Sequence of chain 1.A:
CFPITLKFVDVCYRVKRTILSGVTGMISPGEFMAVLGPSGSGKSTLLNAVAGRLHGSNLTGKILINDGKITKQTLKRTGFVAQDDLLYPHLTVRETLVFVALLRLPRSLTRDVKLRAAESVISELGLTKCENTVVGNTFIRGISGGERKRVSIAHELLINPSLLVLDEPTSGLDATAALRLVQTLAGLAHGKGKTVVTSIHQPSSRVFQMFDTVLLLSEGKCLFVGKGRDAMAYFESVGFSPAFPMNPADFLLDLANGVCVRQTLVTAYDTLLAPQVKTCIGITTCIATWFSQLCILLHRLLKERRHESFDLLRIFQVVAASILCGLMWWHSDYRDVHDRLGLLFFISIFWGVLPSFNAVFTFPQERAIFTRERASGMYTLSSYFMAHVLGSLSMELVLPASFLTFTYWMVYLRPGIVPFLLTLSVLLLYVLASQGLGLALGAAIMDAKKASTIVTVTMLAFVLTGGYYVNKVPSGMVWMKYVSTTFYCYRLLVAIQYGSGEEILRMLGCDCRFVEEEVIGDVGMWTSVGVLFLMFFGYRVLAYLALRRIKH

Sequence of chain 1.B:
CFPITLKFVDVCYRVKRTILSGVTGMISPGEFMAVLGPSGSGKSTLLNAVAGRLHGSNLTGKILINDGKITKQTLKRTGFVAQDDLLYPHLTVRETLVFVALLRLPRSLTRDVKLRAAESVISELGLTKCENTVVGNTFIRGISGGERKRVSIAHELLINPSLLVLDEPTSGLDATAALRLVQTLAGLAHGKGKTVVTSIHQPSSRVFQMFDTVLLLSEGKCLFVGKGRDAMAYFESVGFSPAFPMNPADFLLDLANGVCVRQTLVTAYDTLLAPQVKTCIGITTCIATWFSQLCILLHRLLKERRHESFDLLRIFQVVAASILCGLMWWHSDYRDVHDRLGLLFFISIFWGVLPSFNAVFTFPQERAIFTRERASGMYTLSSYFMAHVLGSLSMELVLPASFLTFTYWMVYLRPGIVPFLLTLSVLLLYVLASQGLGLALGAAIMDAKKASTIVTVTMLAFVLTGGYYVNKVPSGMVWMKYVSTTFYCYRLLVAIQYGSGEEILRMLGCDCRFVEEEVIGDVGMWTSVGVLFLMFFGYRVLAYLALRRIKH

Binding-site contacts:
Ligand atom CAB contacts residue VAL559 of chain 1.A at 3.1 Å (hydrophobic).
Ligand atom OAH contacts residue ARG410 of chain 1.B at 4.0 Å.
Ligand atom CAI contacts residue Y011 of chain 1.D at 3.8 Å.
Ligand atom CAA contacts residue LEU560 of chain 1.A at 3.2 Å (hydrophobic).
Ligand atom CAO contacts residue Y011 of chain 1.D at 3.6 Å.
Ligand atom CAA contacts residue PHE442 of chain 1.B at 4.1 Å (hydrophobic).
Ligand atom CAD contacts residue GLN413 of chain 1.B at 2.7 Å.
Ligand atom CAE contacts residue LEU556 of chain 1.A at 3.6 Å (hydrophobic).
Ligand atom CAV contacts residue Y011 of chain 1.D at 3.3 Å.
Ligand atom CAL contacts residue GLN413 of chain 1.B at 4.1 Å.
Ligand atom CAD contacts residue THR552 of chain 1.A at 3.5 Å.
Ligand atom CAT contacts residue VAL449 of chain 1.B at 3.5 Å (hydrophobic).
Ligand atom CAB contacts residue ILE445 of chain 1.A at 3.6 Å (hydrophobic).
Ligand atom CAM contacts residue GLN413 of chain 1.B at 3.8 Å.
Ligand atom CAS contacts residue VAL449 of chain 1.B at 3.9 Å (hydrophobic).
Ligand atom CAC contacts residue PHE442 of chain 1.B at 4.0 Å (hydrophobic).
Ligand atom CAA contacts residue TYR565 of chain 1.A at 4.1 Å (hydrophobic).
Ligand atom CAJ contacts residue Y011 of chain 1.D at 4.0 Å.
Ligand atom CAZ contacts residue Y011 of chain 1.D at 4.0 Å.
Ligand atom OAH contacts residue GLN413 of chain 1.B at 4.1 Å.
Ligand atom OAW contacts residue GLN413 of chain 1.B at 3.7 Å.
Ligand atom OAG contacts residue PHE453 of chain 1.B at 4.0 Å.
Ligand atom CAI contacts residue THR552 of chain 1.A at 4.0 Å.
Ligand atom CAK contacts residue THR552 of chain 1.A at 4.0 Å.
Ligand atom CAN contacts residue ILE445 of chain 1.B at 4.0 Å (hydrophobic).
Ligand atom CAJ contacts residue VAL559 of chain 1.A at 3.9 Å (hydrophobic).
Ligand atom CBC contacts residue PHE453 of chain 1.B at 3.6 Å (hydrophobic).
Ligand atom CAB contacts residue TYR565 of chain 1.A at 2.9 Å (hydrophobic).
Ligand atom CAL contacts residue ASN454 of chain 1.B at 3.8 Å.
Ligand atom CBD contacts residue THR552 of chain 1.A at 3.8 Å.
Ligand atom CAO contacts residue ILE445 of chain 1.B at 3.9 Å (hydrophobic).
Ligand atom CAC contacts residue ILE445 of chain 1.B at 3.7 Å (hydrophobic).
Ligand atom CAA contacts residue VAL559 of chain 1.A at 3.1 Å (hydrophobic).
Ligand atom OAG contacts residue PHE453 of chain 1.A at 4.0 Å.
Ligand atom CAN contacts residue TYR565 of chain 1.A at 4.1 Å (hydrophobic).
Ligand atom CBA contacts residue VAL559 of chain 1.A at 3.6 Å (hydrophobic).
Ligand atom CBF contacts residue VAL449 of chain 1.B at 4.2 Å (hydrophobic).
Ligand atom CAB contacts residue PHE441 of chain 1.A at 4.1 Å (hydrophobic).
Ligand atom CAR contacts residue PHE453 of chain 1.B at 3.8 Å (hydrophobic).
Ligand atom CBA contacts residue TYR565 of chain 1.A at 3.2 Å (hydrophobic).

The small molecule below binds the protein below.
Small molecule (SMILES): CC(C)CCC[C@@H](C)[C@H]1CC[C@H]2[C@@H]3CC=C4C[C@@H](OC(=O)CCC(=O)O)CC[C@]4(C)[C@H]3CC[C@]12C